The small molecule below binds the protein below.
Small molecule (SMILES): N[C@@H](c1ccc(-n2cccn2)cc1)P(=O)(O)O

Sequence of chain 1.F:
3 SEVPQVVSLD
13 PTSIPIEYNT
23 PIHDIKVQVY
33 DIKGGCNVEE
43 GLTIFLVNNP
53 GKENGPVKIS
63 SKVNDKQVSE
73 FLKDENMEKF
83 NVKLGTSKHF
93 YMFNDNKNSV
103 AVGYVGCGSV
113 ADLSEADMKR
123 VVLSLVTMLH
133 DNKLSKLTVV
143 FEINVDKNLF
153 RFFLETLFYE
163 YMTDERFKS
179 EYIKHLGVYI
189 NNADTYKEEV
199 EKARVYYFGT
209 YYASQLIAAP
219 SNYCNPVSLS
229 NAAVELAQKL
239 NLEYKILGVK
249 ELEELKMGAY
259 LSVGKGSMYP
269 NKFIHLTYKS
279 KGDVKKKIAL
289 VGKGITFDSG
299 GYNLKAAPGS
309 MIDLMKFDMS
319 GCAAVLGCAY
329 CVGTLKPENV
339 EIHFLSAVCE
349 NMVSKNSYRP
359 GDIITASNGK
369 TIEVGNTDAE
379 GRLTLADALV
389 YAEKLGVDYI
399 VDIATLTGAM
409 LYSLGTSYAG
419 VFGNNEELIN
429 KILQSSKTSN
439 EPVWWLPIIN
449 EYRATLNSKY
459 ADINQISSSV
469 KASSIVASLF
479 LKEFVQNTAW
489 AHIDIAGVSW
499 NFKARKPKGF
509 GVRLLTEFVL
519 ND

Binding-site contacts:
Ligand atom O2 contacts residue LYS303 of chain 1.F at 2.4 Å (salt-bridge).
Ligand atom P contacts residue LEU404 of chain 1.F at 3.7 Å.
Ligand atom P contacts residue ASP376 of chain 1.F at 3.6 Å.
Ligand atom O1 contacts residue LYS291 of chain 1.F at 3.4 Å (salt-bridge).
Ligand atom P contacts residue CO31 of chain 1.JB at 3.8 Å.
Ligand atom P contacts residue ASP296 of chain 1.F at 3.6 Å.
Ligand atom C1 contacts residue THR403 of chain 1.F at 3.3 Å.
Ligand atom N1 contacts residue LYS291 of chain 1.F at 3.4 Å (salt-bridge).
Ligand atom C8 contacts residue LEU409 of chain 1.F at 3.5 Å (hydrophobic).
Ligand atom N1 contacts residue ZN1 of chain 1.IB at 2.2 Å.
Ligand atom O3 contacts residue CO31 of chain 1.JB at 3.2 Å (h-bond).
Ligand atom O1 contacts residue ASP376 of chain 1.F at 3.0 Å (salt-bridge).
Ligand atom C6 contacts residue ALA494 of chain 1.F at 3.9 Å (hydrophobic).
Ligand atom P contacts residue ZN1 of chain 1.KB at 2.9 Å.
Ligand atom O1 contacts residue GLU378 of chain 1.F at 3.3 Å (salt-bridge).
Ligand atom P contacts residue ZN1 of chain 1.IB at 3.1 Å.
Ligand atom O2 contacts residue ZN1 of chain 1.IB at 3.8 Å.
Ligand atom C8 contacts residue MET309 of chain 1.F at 3.3 Å (hydrophobic).
Ligand atom O1 contacts residue ZN1 of chain 1.KB at 2.4 Å.
Ligand atom C3 contacts residue LYS303 of chain 1.F at 3.8 Å.
Ligand atom N1 contacts residue ASP316 of chain 1.F at 2.8 Å (salt-bridge).
Ligand atom O2 contacts residue ASP376 of chain 1.F at 3.0 Å (salt-bridge).
Ligand atom N1 contacts residue THR403 of chain 1.F at 3.4 Å (h-bond).
Ligand atom O2 contacts residue ZN1 of chain 1.KB at 2.4 Å.
Ligand atom O1 contacts residue ASP296 of chain 1.F at 3.2 Å (salt-bridge).
Ligand atom C7 contacts residue MET309 of chain 1.F at 3.3 Å (hydrophobic).
Ligand atom O3 contacts residue LEU404 of chain 1.F at 2.9 Å (h-bond).
Ligand atom N1 contacts residue ASP296 of chain 1.F at 3.2 Å (salt-bridge).
Ligand atom C1 contacts residue LYS291 of chain 1.F at 3.6 Å.
Ligand atom O2 contacts residue ASP296 of chain 1.F at 3.1 Å (salt-bridge).
Ligand atom C1 contacts residue ASP316 of chain 1.F at 3.9 Å.
Ligand atom C7 contacts residue LEU409 of chain 1.F at 3.2 Å (hydrophobic).
Ligand atom O1 contacts residue ZN1 of chain 1.IB at 2.4 Å.
Ligand atom O1 contacts residue CO31 of chain 1.JB at 2.6 Å (h-bond).
Ligand atom C10 contacts residue THR403 of chain 1.F at 3.6 Å.
Ligand atom C10 contacts residue PHE315 of chain 1.F at 3.9 Å (hydrophobic).
Ligand atom O3 contacts residue ASP376 of chain 1.F at 3.9 Å.
Ligand atom C1 contacts residue ZN1 of chain 1.IB at 3.1 Å.
Ligand atom C9 contacts residue PHE315 of chain 1.F at 3.6 Å (hydrophobic).
Ligand atom C1 contacts residue LEU404 of chain 1.F at 3.8 Å (hydrophobic).